Binding-site contacts:
Ligand atom C7 contacts residue ASN324 of chain 1.E at 3.5 Å.
Ligand atom C1 contacts residue ASN324 of chain 1.E at 1.4 Å.
Ligand atom O5 contacts residue ASN324 of chain 1.E at 2.4 Å (h-bond).
Ligand atom C5 contacts residue ASN324 of chain 1.E at 3.7 Å.
Ligand atom C8 contacts residue ASN324 of chain 1.E at 3.7 Å.
Ligand atom O7 contacts residue ASN324 of chain 1.E at 4.4 Å.
Ligand atom C4 contacts residue ASN324 of chain 1.E at 4.3 Å.
Ligand atom N2 contacts residue ASN324 of chain 1.E at 2.9 Å (h-bond).
Ligand atom O7 contacts residue LYS320 of chain 1.E at 3.8 Å.
Ligand atom C2 contacts residue ASN324 of chain 1.E at 2.5 Å.
Ligand atom C3 contacts residue ASN324 of chain 1.E at 3.8 Å.

Sequence of chain 1.E:
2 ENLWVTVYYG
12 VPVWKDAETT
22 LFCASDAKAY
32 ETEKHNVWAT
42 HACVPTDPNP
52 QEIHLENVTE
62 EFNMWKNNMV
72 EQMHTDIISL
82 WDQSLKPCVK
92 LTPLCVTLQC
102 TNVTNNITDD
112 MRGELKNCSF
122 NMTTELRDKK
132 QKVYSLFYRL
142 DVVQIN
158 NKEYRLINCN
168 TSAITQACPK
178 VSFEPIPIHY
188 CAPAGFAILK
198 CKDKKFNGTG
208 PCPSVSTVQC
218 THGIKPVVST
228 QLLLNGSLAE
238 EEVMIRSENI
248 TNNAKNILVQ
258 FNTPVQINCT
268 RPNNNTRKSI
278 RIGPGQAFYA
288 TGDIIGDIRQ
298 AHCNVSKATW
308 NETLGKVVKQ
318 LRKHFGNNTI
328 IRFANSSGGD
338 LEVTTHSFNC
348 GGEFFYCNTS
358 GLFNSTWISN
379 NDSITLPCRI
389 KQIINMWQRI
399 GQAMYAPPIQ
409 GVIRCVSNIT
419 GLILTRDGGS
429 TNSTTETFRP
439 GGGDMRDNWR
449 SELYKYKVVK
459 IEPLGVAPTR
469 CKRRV

This protein binds this small molecule.
Small molecule (SMILES): CC(=O)N[C@@H]1[C@@H](O)[C@H](O)[C@@H](CO)O[C@H]1O